Sequence of chain 1.A:
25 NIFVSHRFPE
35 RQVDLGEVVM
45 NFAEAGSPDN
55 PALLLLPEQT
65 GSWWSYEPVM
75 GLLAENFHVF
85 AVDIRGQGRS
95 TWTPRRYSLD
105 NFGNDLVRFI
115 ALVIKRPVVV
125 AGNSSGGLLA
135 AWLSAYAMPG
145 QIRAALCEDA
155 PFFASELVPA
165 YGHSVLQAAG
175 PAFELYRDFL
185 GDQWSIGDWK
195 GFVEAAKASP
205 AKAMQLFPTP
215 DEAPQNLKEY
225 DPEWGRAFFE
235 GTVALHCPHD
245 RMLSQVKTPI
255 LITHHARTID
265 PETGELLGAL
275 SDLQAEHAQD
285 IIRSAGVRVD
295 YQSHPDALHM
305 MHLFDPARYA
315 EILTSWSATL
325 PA

Binding-site contacts:
Ligand atom C1 contacts residue PHE177 of chain 1.A at 3.7 Å (hydrophobic).
Ligand atom C5 contacts residue ALA173 of chain 1.A at 3.4 Å (hydrophobic).
Ligand atom O10 contacts residue MET304 of chain 1.A at 2.8 Å.
Ligand atom O6P contacts residue LEU210 of chain 1.A at 2.8 Å (h-bond).
Ligand atom O4 contacts residue ALA158 of chain 1.A at 3.4 Å (h-bond).
Ligand atom C1 contacts residue SER128 of chain 1.A at 3.3 Å.
Ligand atom O13 contacts residue SER128 of chain 1.A at 2.7 Å (h-bond).
Ligand atom C12 contacts residue SER128 of chain 1.A at 2.7 Å.
Ligand atom O12 contacts residue SER128 of chain 1.A at 3.0 Å (h-bond).
Ligand atom O2 contacts residue SER129 of chain 1.A at 3.2 Å.
Ligand atom C6 contacts residue SER128 of chain 1.A at 3.7 Å.
Ligand atom C3 contacts residue PHE177 of chain 1.A at 3.5 Å (hydrophobic).
Ligand atom O13 contacts residue GLN63 of chain 1.A at 3.4 Å.
Ligand atom C4 contacts residue PHE177 of chain 1.A at 3.5 Å (hydrophobic).
Ligand atom O12 contacts residue HIS303 of chain 1.A at 3.7 Å.
Ligand atom C11 contacts residue PHE211 of chain 1.A at 3.5 Å (hydrophobic).
Ligand atom C3P contacts residue ALA273 of chain 1.A at 3.8 Å (hydrophobic).
Ligand atom C4 contacts residue SER159 of chain 1.A at 3.7 Å.
Ligand atom C8P contacts residue PHE211 of chain 1.A at 3.7 Å (hydrophobic).
Ligand atom C1P contacts residue SER128 of chain 1.A at 3.7 Å.
Ligand atom O13 contacts residue SER129 of chain 1.A at 3.1 Å (h-bond).
Ligand atom O4 contacts residue PHE177 of chain 1.A at 3.8 Å.
Ligand atom C5P contacts residue LEU210 of chain 1.A at 3.8 Å (hydrophobic).
Ligand atom C3P contacts residue GLY272 of chain 1.A at 3.7 Å.
Ligand atom C7P contacts residue HIS303 of chain 1.A at 3.2 Å.
Ligand atom O2 contacts residue GLN63 of chain 1.A at 3.0 Å (h-bond).
Ligand atom C11 contacts residue TYR180 of chain 1.A at 3.8 Å (hydrophobic).
Ligand atom C6P contacts residue LEU210 of chain 1.A at 3.6 Å (hydrophobic).
Ligand atom C9P contacts residue PHE211 of chain 1.A at 3.5 Å (hydrophobic).
Ligand atom O4 contacts residue VAL169 of chain 1.A at 3.7 Å.
Ligand atom C11 contacts residue THR64 of chain 1.A at 3.8 Å.
Ligand atom C3 contacts residue PHE232 of chain 1.A at 3.7 Å (hydrophobic).
Ligand atom O2 contacts residue PHE232 of chain 1.A at 3.6 Å.
Ligand atom O4 contacts residue SER159 of chain 1.A at 3.3 Å.
Ligand atom C2 contacts residue GLN63 of chain 1.A at 3.8 Å.
Ligand atom C2P contacts residue ALA273 of chain 1.A at 3.8 Å (hydrophobic).
Ligand atom C4 contacts residue ALA173 of chain 1.A at 3.8 Å (hydrophobic).
Ligand atom C3P contacts residue HIS303 of chain 1.A at 3.5 Å.
Ligand atom C2 contacts residue PHE177 of chain 1.A at 3.5 Å (hydrophobic).
Ligand atom C3 contacts residue SER159 of chain 1.A at 3.6 Å.

This protein binds this small molecule.
Small molecule (SMILES): C[C@H](O)CCCC(=O)CCC/C=C/c1cc(O)cc(O)c1C(=O)O